Binding-site contacts:
Ligand atom C2 contacts residue LEU87 of chain 1.A at 3.5 Å (hydrophobic).
Ligand atom C17 contacts residue ILE14 of chain 1.A at 3.8 Å (hydrophobic).
Ligand atom C10 contacts residue ILE14 of chain 1.A at 3.8 Å (hydrophobic).
Ligand atom N25 contacts residue LYS93 of chain 1.A at 3.6 Å.
Ligand atom C21 contacts residue ILE14 of chain 1.A at 3.6 Å (hydrophobic).
Ligand atom C19 contacts residue GLN89 of chain 1.A at 3.8 Å.
Ligand atom C22 contacts residue ILE14 of chain 1.A at 3.5 Å (hydrophobic).
Ligand atom N3 contacts residue LEU87 of chain 1.A at 3.2 Å (h-bond).
Ligand atom N1 contacts residue LEU138 of chain 1.A at 3.5 Å.
Ligand atom C14 contacts residue GLN135 of chain 1.A at 3.4 Å.
Ligand atom C2 contacts residue ILE14 of chain 1.A at 3.7 Å (hydrophobic).
Ligand atom C8 contacts residue ALA35 of chain 1.A at 3.8 Å (hydrophobic).
Ligand atom C13 contacts residue GLN135 of chain 1.A at 3.6 Å.
Ligand atom N2 contacts residue ILE14 of chain 1.A at 3.7 Å.
Ligand atom N25 contacts residue ASP90 of chain 1.A at 3.1 Å (salt-bridge).
Ligand atom C5 contacts residue ALA35 of chain 1.A at 3.8 Å (hydrophobic).
Ligand atom C2 contacts residue LEU138 of chain 1.A at 3.4 Å (hydrophobic).
Ligand atom C5 contacts residue LEU138 of chain 1.A at 3.4 Å (hydrophobic).
Ligand atom C8 contacts residue PHE84 of chain 1.A at 3.3 Å (hydrophobic).
Ligand atom N9 contacts residue VAL68 of chain 1.A at 3.5 Å.
Ligand atom C4 contacts residue LEU138 of chain 1.A at 3.2 Å (hydrophobic).
Ligand atom C18 contacts residue LEU87 of chain 1.A at 3.1 Å (hydrophobic).
Ligand atom C13 contacts residue GLU16 of chain 1.A at 3.4 Å.
Ligand atom N1 contacts residue ILE14 of chain 1.A at 3.6 Å.
Ligand atom C8 contacts residue VAL68 of chain 1.A at 3.4 Å (hydrophobic).
Ligand atom N3 contacts residue LEU138 of chain 1.A at 3.3 Å.
Ligand atom C4 contacts residue ALA35 of chain 1.A at 3.5 Å (hydrophobic).
Ligand atom N9 contacts residue ALA35 of chain 1.A at 3.5 Å.
Ligand atom C8 contacts residue GLU85 of chain 1.A at 3.5 Å.
Ligand atom C17 contacts residue LEU87 of chain 1.A at 3.1 Å (hydrophobic).
Ligand atom O6 contacts residue VAL22 of chain 1.A at 3.7 Å.
Ligand atom C15 contacts residue ASN136 of chain 1.A at 3.4 Å.
Ligand atom N2 contacts residue PHE86 of chain 1.A at 3.7 Å.
Ligand atom N2 contacts residue LEU87 of chain 1.A at 2.5 Å (h-bond).
Ligand atom C19 contacts residue HIS88 of chain 1.A at 3.2 Å.
Ligand atom C4 contacts residue GLU85 of chain 1.A at 3.7 Å.
Ligand atom N9 contacts residue GLU85 of chain 1.A at 2.6 Å (salt-bridge).
Ligand atom C18 contacts residue HIS88 of chain 1.A at 3.3 Å.
Ligand atom C6 contacts residue LEU138 of chain 1.A at 3.6 Å (hydrophobic).
Ligand atom N9 contacts residue PHE84 of chain 1.A at 3.8 Å.

This small molecule binds to this protein.
Small molecule (SMILES): NC(=O)c1ccc(Nc2nc(OCC3CCCCC3)c3nc[nH]c3n2)cc1

Sequence of chain 1.A:
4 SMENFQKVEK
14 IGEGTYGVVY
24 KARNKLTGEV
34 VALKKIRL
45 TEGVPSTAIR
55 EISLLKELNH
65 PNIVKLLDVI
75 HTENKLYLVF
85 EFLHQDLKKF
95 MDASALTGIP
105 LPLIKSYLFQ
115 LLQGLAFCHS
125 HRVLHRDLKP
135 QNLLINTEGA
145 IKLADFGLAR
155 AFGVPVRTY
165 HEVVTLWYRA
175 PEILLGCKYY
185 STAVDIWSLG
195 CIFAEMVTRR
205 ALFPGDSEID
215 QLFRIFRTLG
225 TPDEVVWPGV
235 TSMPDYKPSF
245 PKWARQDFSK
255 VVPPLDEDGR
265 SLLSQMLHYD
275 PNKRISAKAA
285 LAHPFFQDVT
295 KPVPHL